Sequence of chain 1.A:
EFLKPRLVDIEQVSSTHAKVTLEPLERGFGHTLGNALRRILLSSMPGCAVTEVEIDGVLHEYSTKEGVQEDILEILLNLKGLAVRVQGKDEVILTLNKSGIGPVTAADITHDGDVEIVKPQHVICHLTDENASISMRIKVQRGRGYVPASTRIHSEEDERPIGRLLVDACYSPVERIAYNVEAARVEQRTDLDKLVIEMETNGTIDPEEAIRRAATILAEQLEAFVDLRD

Binding-site contacts:
Ligand atom C16 contacts residue ASP135 of chain 1.A at 3.6 Å.
Ligand atom O3 contacts residue TYR726 of chain 1.C at 3.2 Å.
Ligand atom O1 contacts residue LYS735 of chain 1.C at 4.1 Å.
Ligand atom C12 contacts residue ILE966 of chain 1.C at 3.8 Å (hydrophobic).
Ligand atom C17 contacts residue ASP135 of chain 1.A at 4.4 Å.
Ligand atom C6 contacts residue GLN725 of chain 1.C at 4.2 Å.
Ligand atom C13 contacts residue GLU962 of chain 1.C at 3.4 Å.
Ligand atom C12 contacts residue GLU962 of chain 1.C at 4.3 Å.
Ligand atom C3 contacts residue GLN725 of chain 1.C at 4.4 Å.
Ligand atom C1 contacts residue GLU962 of chain 1.C at 4.5 Å.
Ligand atom O2 contacts residue GLU962 of chain 1.C at 4.2 Å.
Ligand atom C11 contacts residue GLN965 of chain 1.C at 4.5 Å.
Ligand atom O2 contacts residue ASP135 of chain 1.A at 4.3 Å.
Ligand atom C9 contacts residue GLN725 of chain 1.C at 3.5 Å.
Ligand atom O2 contacts residue ARG731 of chain 1.C at 4.4 Å.
Ligand atom C8 contacts residue GLN725 of chain 1.C at 4.5 Å.
Ligand atom O4 contacts residue GLN725 of chain 1.C at 2.2 Å (h-bond).
Ligand atom C4 contacts residue ALA969 of chain 1.C at 4.4 Å (hydrophobic).
Ligand atom O2 contacts residue GLU72 of chain 1.A at 3.8 Å.
Ligand atom C22 contacts residue GLN725 of chain 1.C at 4.1 Å.
Ligand atom C14 contacts residue GLU962 of chain 1.C at 3.9 Å.
Ligand atom C4 contacts residue GLN725 of chain 1.C at 3.4 Å.
Ligand atom C12 contacts residue TYR726 of chain 1.C at 4.3 Å (hydrophobic).
Ligand atom C5 contacts residue GLN725 of chain 1.C at 3.9 Å.
Ligand atom C11 contacts residue ILE966 of chain 1.C at 4.3 Å (hydrophobic).
Ligand atom C17 contacts residue TYR726 of chain 1.C at 4.3 Å (hydrophobic).
Ligand atom C1 contacts residue ILE966 of chain 1.C at 3.4 Å (hydrophobic).
Ligand atom C2 contacts residue ILE966 of chain 1.C at 4.4 Å (hydrophobic).
Ligand atom C20 contacts residue GLN725 of chain 1.C at 4.3 Å.

This small molecule binds to this protein.
Small molecule (SMILES): C[C@H](CCC(=O)NCCC[N+](C)(C)CC(O)CS(=O)(=O)O)[C@H]1CC[C@H]2[C@@H]3[C@H](O)C[C@@H]4C[C@H](O)CC[C@]4(C)[C@H]3C[C@H](O)[C@]12C

Sequence of chain 1.C:
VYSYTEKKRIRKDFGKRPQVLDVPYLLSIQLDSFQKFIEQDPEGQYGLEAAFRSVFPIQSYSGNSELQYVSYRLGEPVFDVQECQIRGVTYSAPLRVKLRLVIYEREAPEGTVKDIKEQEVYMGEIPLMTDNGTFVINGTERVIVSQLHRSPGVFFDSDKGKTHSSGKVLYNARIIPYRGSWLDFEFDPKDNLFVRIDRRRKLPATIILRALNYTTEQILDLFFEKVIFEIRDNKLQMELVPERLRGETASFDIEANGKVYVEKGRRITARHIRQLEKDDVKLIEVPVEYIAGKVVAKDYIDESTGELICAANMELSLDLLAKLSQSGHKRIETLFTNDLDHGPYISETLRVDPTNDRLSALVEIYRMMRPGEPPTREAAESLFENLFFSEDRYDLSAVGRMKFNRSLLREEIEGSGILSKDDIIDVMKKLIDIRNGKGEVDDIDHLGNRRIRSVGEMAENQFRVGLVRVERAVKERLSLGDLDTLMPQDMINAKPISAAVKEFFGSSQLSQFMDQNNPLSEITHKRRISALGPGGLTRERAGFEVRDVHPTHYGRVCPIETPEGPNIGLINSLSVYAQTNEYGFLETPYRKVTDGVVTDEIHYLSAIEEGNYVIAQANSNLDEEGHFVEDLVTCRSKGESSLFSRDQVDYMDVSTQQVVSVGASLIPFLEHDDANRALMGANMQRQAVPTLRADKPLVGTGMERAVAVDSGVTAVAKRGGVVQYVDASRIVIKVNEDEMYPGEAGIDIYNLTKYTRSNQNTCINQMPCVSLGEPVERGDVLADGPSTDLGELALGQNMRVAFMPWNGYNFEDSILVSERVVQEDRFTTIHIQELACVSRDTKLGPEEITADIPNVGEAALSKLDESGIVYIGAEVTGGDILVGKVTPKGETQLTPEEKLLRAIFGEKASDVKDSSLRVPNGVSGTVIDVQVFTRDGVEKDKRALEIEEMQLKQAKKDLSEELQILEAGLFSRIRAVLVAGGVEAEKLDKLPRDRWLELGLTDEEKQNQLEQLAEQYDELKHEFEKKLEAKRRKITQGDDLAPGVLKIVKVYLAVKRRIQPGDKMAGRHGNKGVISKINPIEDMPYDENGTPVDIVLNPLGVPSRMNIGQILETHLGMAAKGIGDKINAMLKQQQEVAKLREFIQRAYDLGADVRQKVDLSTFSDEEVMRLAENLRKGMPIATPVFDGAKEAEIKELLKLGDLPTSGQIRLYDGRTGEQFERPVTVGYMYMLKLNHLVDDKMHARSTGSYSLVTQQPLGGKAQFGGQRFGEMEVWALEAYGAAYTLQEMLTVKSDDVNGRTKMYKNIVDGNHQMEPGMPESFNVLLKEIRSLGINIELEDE